Sequence of chain 1.E:
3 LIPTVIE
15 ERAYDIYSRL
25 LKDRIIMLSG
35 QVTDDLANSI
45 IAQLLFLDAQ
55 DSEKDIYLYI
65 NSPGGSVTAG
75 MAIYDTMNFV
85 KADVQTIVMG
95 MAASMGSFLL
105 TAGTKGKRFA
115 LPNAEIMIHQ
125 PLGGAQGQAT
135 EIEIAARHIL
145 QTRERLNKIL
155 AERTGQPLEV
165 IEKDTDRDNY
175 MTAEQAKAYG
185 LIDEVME

Binding-site contacts:
Ligand atom C3 contacts residue ALA53 of chain 1.E at 3.7 Å (hydrophobic).
Ligand atom O5 contacts residue TYR63 of chain 1.D at 2.6 Å (h-bond).
Ligand atom C9 contacts residue TYR63 of chain 1.D at 3.8 Å (hydrophobic).
Ligand atom C26 contacts residue TYR61 of chain 1.D at 3.8 Å (hydrophobic).
Ligand atom C2 contacts residue ASP27 of chain 1.D at 3.3 Å.
Ligand atom C21 contacts residue TYR61 of chain 1.D at 3.8 Å (hydrophobic).
Ligand atom F2 contacts residue MET93 of chain 1.D at 2.9 Å.
Ligand atom C1 contacts residue ASP27 of chain 1.D at 3.8 Å.
Ligand atom N3 contacts residue TYR61 of chain 1.D at 3.8 Å.
Ligand atom C1 contacts residue ARG23 of chain 1.D at 3.6 Å.
Ligand atom C4 contacts residue ILE29 of chain 1.D at 3.4 Å (hydrophobic).
Ligand atom F2 contacts residue LEU49 of chain 1.E at 3.7 Å.
Ligand atom C24 contacts residue TYR63 of chain 1.D at 3.8 Å (hydrophobic).
Ligand atom C16 contacts residue PHE83 of chain 1.E at 3.6 Å (hydrophobic).
Ligand atom C14 contacts residue MET93 of chain 1.D at 3.5 Å (hydrophobic).
Ligand atom C25 contacts residue TYR61 of chain 1.D at 3.5 Å (hydrophobic).
Ligand atom C8 contacts residue PHE83 of chain 1.E at 3.7 Å (hydrophobic).
Ligand atom C1 contacts residue PHE50 of chain 1.E at 3.6 Å (hydrophobic).
Ligand atom F2 contacts residue TYR63 of chain 1.D at 2.8 Å.
Ligand atom C6 contacts residue TYR63 of chain 1.D at 3.6 Å (hydrophobic).
Ligand atom C6 contacts residue ILE29 of chain 1.D at 3.6 Å (hydrophobic).
Ligand atom C27 contacts residue GLN89 of chain 1.D at 3.2 Å.
Ligand atom C27 contacts residue TYR61 of chain 1.D at 3.4 Å (hydrophobic).
Ligand atom O5 contacts residue TYR61 of chain 1.D at 3.3 Å.
Ligand atom F1 contacts residue PHE83 of chain 1.E at 3.1 Å.
Ligand atom C11 contacts residue PHE83 of chain 1.E at 3.5 Å (hydrophobic).
Ligand atom C23 contacts residue ASP27 of chain 1.D at 3.1 Å.
Ligand atom O2 contacts residue PHE83 of chain 1.E at 3.8 Å.
Ligand atom C14 contacts residue LEU49 of chain 1.E at 3.8 Å (hydrophobic).
Ligand atom C9 contacts residue PHE83 of chain 1.E at 3.8 Å (hydrophobic).
Ligand atom C33 contacts residue MET190 of chain 1.D at 3.4 Å (hydrophobic).
Ligand atom C13 contacts residue MET93 of chain 1.D at 3.3 Å (hydrophobic).
Ligand atom O1 contacts residue LEU49 of chain 1.E at 3.8 Å.
Ligand atom F1 contacts residue THR80 of chain 1.E at 3.5 Å.
Ligand atom C15 contacts residue TYR63 of chain 1.D at 3.2 Å (hydrophobic).
Ligand atom C14 contacts residue TYR63 of chain 1.D at 3.6 Å (hydrophobic).
Ligand atom F1 contacts residue LEU115 of chain 1.D at 3.7 Å.
Ligand atom C7 contacts residue TYR63 of chain 1.D at 3.8 Å (hydrophobic).
Ligand atom C25 contacts residue TYR63 of chain 1.D at 3.7 Å (hydrophobic).
Ligand atom N1 contacts residue TYR63 of chain 1.D at 2.9 Å (h-bond).

Sequence of chain 1.D:
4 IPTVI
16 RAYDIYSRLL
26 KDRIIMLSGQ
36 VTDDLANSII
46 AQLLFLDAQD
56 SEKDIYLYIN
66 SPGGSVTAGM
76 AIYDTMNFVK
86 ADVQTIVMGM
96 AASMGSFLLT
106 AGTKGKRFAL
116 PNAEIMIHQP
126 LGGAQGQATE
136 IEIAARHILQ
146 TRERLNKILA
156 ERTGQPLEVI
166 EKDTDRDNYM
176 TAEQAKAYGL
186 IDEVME

This small molecule binds to this protein.
Small molecule (SMILES): CCCC/C=C/C(=O)N[C@@H](Cc1cc(F)cc(F)c1)C(=O)N[C@H]1COC(=O)[C@@H]2C[C@@H](C)CN2C(=O)C(C)NC(=O)[C@@H]2CCCCN2C(=O)[C@@H]2CCCN2C1=O